Binding-site contacts:
Ligand atom C8 contacts residue ARG169 of chain 1.A at 3.6 Å.
Ligand atom N7 contacts residue ARG169 of chain 1.A at 2.8 Å (salt-bridge).
Ligand atom N1 contacts residue ASP143 of chain 1.A at 2.5 Å (salt-bridge).
Ligand atom O3P contacts residue SO41 of chain 1.D at 3.4 Å (h-bond).
Ligand atom O3' contacts residue SER82 of chain 1.A at 3.2 Å.
Ligand atom N1 contacts residue LYS163 of chain 1.A at 3.6 Å (salt-bridge).
Ligand atom N7 contacts residue HIS168 of chain 1.A at 3.5 Å (h-bond).
Ligand atom O2P contacts residue GLU64 of chain 1.A at 3.6 Å.
Ligand atom C2 contacts residue PHE107 of chain 1.A at 3.6 Å (hydrophobic).
Ligand atom O5' contacts residue SO41 of chain 1.C at 3.6 Å.
Ligand atom O2P contacts residue LYS12 of chain 1.A at 2.8 Å (salt-bridge).
Ligand atom C4 contacts residue PHE140 of chain 1.A at 3.5 Å (hydrophobic).
Ligand atom O3' contacts residue SER81 of chain 1.A at 3.6 Å (h-bond).
Ligand atom O2P contacts residue SO41 of chain 1.D at 3.7 Å.
Ligand atom P contacts residue ASP65 of chain 1.A at 3.5 Å.
Ligand atom O2P contacts residue ASP65 of chain 1.A at 3.3 Å.
Ligand atom N3 contacts residue PHE107 of chain 1.A at 3.5 Å.
Ligand atom C4 contacts residue PHE107 of chain 1.A at 3.6 Å (hydrophobic).
Ligand atom N3 contacts residue TYR142 of chain 1.A at 3.1 Å (h-bond).
Ligand atom O2' contacts residue GLY141 of chain 1.A at 3.3 Å.
Ligand atom C6 contacts residue LYS163 of chain 1.A at 3.6 Å.
Ligand atom O2P contacts residue SER66 of chain 1.A at 2.9 Å (h-bond).
Ligand atom O4' contacts residue SER81 of chain 1.A at 3.4 Å.
Ligand atom N1 contacts residue PHE140 of chain 1.A at 3.6 Å.
Ligand atom C2 contacts residue ASP143 of chain 1.A at 3.2 Å.
Ligand atom O1P contacts residue SER66 of chain 1.A at 2.7 Å (h-bond).
Ligand atom C2 contacts residue PHE140 of chain 1.A at 3.0 Å (hydrophobic).
Ligand atom C5 contacts residue PHE140 of chain 1.A at 3.5 Å (hydrophobic).
Ligand atom C8 contacts residue SER66 of chain 1.A at 3.0 Å.
Ligand atom N7 contacts residue SER66 of chain 1.A at 3.4 Å (h-bond).
Ligand atom O1P contacts residue ASP65 of chain 1.A at 3.3 Å (salt-bridge).
Ligand atom O6 contacts residue ARG169 of chain 1.A at 3.0 Å (salt-bridge).
Ligand atom C6 contacts residue PHE140 of chain 1.A at 3.6 Å (hydrophobic).
Ligand atom C2 contacts residue TYR142 of chain 1.A at 3.1 Å (hydrophobic).
Ligand atom O3P contacts residue ASP65 of chain 1.A at 3.3 Å (salt-bridge).
Ligand atom P contacts residue SER66 of chain 1.A at 3.6 Å.
Ligand atom O6 contacts residue LYS163 of chain 1.A at 2.9 Å (salt-bridge).
Ligand atom O6 contacts residue HIS168 of chain 1.A at 3.0 Å.
Ligand atom C3' contacts residue SO41 of chain 1.C at 3.4 Å.
Ligand atom C4' contacts residue SER82 of chain 1.A at 3.7 Å.

Sequence of chain 1.A:
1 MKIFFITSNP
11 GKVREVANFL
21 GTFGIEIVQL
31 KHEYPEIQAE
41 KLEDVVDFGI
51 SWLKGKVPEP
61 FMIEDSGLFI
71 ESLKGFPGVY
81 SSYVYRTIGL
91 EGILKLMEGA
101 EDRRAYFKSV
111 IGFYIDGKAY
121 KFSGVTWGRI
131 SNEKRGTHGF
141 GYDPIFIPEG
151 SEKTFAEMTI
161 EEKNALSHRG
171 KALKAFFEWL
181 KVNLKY

A small-molecule ligand and the protein it binds are described below.
Small molecule (SMILES): O=c1[nH]cnc2c1ncn2[C@@H]1O[C@H](COP(=O)(O)O)[C@@H](O)[C@H]1O